Binding-site contacts:
Ligand atom NE2 contacts residue TYR88 of chain 1.A at 3.7 Å.
Ligand atom N contacts residue GLY403 of chain 1.B at 3.4 Å (h-bond).
Ligand atom O contacts residue ARG197 of chain 1.B at 2.7 Å (salt-bridge).
Ligand atom O contacts residue ARG405 of chain 1.B at 2.9 Å (salt-bridge).
Ligand atom SG contacts residue HIS410 of chain 1.B at 3.4 Å (h-bond).
Ligand atom CA contacts residue ARG197 of chain 1.B at 3.5 Å.
Ligand atom CD1 contacts residue TRP90 of chain 1.B at 3.7 Å (hydrophobic).
Ligand atom CD contacts residue GLY403 of chain 1.B at 3.4 Å.
Ligand atom O contacts residue ARG405 of chain 1.B at 2.9 Å (salt-bridge).
Ligand atom OXT contacts residue GLN124 of chain 1.A at 3.0 Å (h-bond).
Ligand atom OE1 contacts residue LEU141 of chain 1.B at 3.4 Å.
Ligand atom O contacts residue LYS404 of chain 1.B at 3.7 Å.
Ligand atom O contacts residue TYR123 of chain 1.A at 3.7 Å.
Ligand atom OE1 contacts residue PRO142 of chain 1.B at 3.3 Å.
Ligand atom O contacts residue FPS1 of chain 1.G at 3.6 Å (h-bond).
Ligand atom CB contacts residue ZN1 of chain 1.D at 3.6 Å.
Ligand atom OG contacts residue HIS410 of chain 1.B at 3.1 Å.
Ligand atom O contacts residue TYR123 of chain 1.A at 3.6 Å.
Ligand atom OG contacts residue ASP400 of chain 1.B at 3.6 Å.
Ligand atom ND2 contacts residue LYS121 of chain 1.A at 3.3 Å (salt-bridge).
Ligand atom CB contacts residue FPS1 of chain 1.G at 3.4 Å.
Ligand atom CG2 contacts residue GLY403 of chain 1.B at 3.0 Å.
Ligand atom CD contacts residue SER87 of chain 1.B at 3.5 Å.
Ligand atom O contacts residue LEU141 of chain 1.B at 3.2 Å.
Ligand atom C contacts residue TYR123 of chain 1.A at 3.6 Å (hydrophobic).
Ligand atom C contacts residue ARG197 of chain 1.B at 3.6 Å.
Ligand atom CG2 contacts residue TYR409 of chain 1.B at 3.5 Å (hydrophobic).
Ligand atom CB contacts residue TYR409 of chain 1.B at 3.5 Å (hydrophobic).
Ligand atom N contacts residue GLY403 of chain 1.B at 3.3 Å (h-bond).
Ligand atom CG2 contacts residue LYS404 of chain 1.B at 3.5 Å.
Ligand atom SG contacts residue ASP323 of chain 1.B at 3.0 Å (salt-bridge).
Ligand atom C contacts residue ARG405 of chain 1.B at 3.7 Å.
Ligand atom NE2 contacts residue SER87 of chain 1.B at 3.5 Å (h-bond).
Ligand atom CB contacts residue HIS410 of chain 1.B at 3.6 Å.
Ligand atom OXT contacts residue TYR123 of chain 1.A at 3.8 Å.
Ligand atom SG contacts residue ZN1 of chain 1.D at 2.4 Å.
Ligand atom OE1 contacts residue TRP90 of chain 1.B at 2.9 Å (h-bond).
Ligand atom NE2 contacts residue ALA86 of chain 1.B at 2.7 Å (h-bond).
Ligand atom O contacts residue LYS404 of chain 1.B at 3.3 Å.
Ligand atom CD contacts residue ALA86 of chain 1.B at 3.8 Å (hydrophobic).

A protein and the small-molecule ligand that binds it are described below.
Small molecule (SMILES): CC[C@H](C)[C@H](NC(=O)[C@H](CC(N)=O)NC(=O)[C@H](CS)NC(=O)[C@H](C)NC(=O)[C@H](CO)NC(=O)[C@H](C)NC(=O)[C@@H](NC(=O)[C@@H]1CCCN1)[C@@H](C)O)C(=O)N[C@@H](CCC(N)=O)C(=O)O

Sequence of chain 1.B:
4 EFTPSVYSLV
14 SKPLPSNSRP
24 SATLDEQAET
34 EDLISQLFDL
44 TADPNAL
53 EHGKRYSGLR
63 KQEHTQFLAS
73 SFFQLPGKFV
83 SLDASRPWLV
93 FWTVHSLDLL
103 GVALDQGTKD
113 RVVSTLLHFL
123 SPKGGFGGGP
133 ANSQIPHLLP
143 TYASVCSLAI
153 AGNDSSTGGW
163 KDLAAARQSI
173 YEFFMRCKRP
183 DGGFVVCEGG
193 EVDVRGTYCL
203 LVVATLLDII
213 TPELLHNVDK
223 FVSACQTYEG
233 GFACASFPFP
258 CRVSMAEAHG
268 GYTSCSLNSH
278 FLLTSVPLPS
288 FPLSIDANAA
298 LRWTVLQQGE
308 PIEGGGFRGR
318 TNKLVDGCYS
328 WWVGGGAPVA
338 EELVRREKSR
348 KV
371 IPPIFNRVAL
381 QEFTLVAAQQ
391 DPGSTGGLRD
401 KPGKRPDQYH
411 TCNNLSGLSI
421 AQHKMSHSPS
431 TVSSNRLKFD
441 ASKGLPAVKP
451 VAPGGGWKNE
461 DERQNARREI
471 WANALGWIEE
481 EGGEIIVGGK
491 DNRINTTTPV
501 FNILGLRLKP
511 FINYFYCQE

Sequence of chain 1.A:
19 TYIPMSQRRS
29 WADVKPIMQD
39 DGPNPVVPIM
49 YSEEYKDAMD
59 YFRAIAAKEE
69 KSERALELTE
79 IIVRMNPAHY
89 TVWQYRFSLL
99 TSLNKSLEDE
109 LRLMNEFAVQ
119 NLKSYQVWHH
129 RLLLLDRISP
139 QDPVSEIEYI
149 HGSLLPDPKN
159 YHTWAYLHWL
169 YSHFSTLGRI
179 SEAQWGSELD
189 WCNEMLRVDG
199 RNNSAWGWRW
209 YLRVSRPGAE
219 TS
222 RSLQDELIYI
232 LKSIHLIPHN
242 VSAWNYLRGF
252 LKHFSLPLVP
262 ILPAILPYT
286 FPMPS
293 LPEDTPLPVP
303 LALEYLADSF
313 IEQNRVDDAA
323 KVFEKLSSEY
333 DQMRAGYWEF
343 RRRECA